Binding-site contacts:
Ligand atom C1 contacts residue ASN35 of chain 1.B at 1.5 Å.
Ligand atom O6 contacts residue ASN40 of chain 1.B at 4.1 Å.
Ligand atom C1 contacts residue THR37 of chain 1.B at 4.4 Å.
Ligand atom C7 contacts residue ARG322 of chain 1.B at 4.1 Å.
Ligand atom C2 contacts residue ASN35 of chain 1.B at 2.5 Å.
Ligand atom O5 contacts residue THR37 of chain 1.B at 3.6 Å.
Ligand atom O6 contacts residue GLU39 of chain 1.B at 4.1 Å.
Ligand atom C7 contacts residue ASN35 of chain 1.B at 3.5 Å.
Ligand atom C8 contacts residue ASP320 of chain 1.B at 4.2 Å.
Ligand atom O7 contacts residue ASN35 of chain 1.B at 3.4 Å (h-bond).
Ligand atom O5 contacts residue ASN35 of chain 1.B at 2.3 Å (h-bond).
Ligand atom C6 contacts residue THR37 of chain 1.B at 4.2 Å.
Ligand atom C5 contacts residue ASN35 of chain 1.B at 3.6 Å.
Ligand atom O6 contacts residue THR37 of chain 1.B at 2.9 Å (h-bond).
Ligand atom C3 contacts residue ASN35 of chain 1.B at 3.8 Å.
Ligand atom N2 contacts residue ASN35 of chain 1.B at 3.0 Å (h-bond).
Ligand atom N2 contacts residue ARG322 of chain 1.B at 4.3 Å.
Ligand atom C8 contacts residue ARG322 of chain 1.B at 4.2 Å.
Ligand atom C4 contacts residue ASN35 of chain 1.B at 4.2 Å.
Ligand atom C1 contacts residue ASN40 of chain 1.B at 4.0 Å.
Ligand atom C5 contacts residue THR37 of chain 1.B at 4.4 Å.
Ligand atom O5 contacts residue ASN40 of chain 1.B at 3.4 Å (h-bond).

Sequence of chain 1.B:
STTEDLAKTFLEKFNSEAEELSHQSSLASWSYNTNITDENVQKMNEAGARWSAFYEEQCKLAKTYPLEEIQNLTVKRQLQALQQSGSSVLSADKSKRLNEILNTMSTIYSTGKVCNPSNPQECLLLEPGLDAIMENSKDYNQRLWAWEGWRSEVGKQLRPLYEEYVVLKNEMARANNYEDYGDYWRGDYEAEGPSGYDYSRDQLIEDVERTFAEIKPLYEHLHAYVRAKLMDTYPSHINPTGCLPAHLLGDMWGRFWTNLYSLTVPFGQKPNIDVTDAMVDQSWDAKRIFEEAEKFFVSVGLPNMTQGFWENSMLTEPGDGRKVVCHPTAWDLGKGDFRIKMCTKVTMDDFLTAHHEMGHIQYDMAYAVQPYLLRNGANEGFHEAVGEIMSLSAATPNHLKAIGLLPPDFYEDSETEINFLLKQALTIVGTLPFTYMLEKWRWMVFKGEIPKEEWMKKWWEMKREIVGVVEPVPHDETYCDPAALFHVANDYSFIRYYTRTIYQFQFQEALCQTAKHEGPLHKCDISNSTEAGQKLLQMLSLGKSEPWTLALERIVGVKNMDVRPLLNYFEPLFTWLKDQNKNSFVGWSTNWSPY

This small molecule binds to this protein.
Small molecule (SMILES): CC(=O)N[C@@H]1[C@@H](O)[C@H](O)[C@@H](CO)O[C@H]1O